A protein and the small-molecule ligand that binds it are described below.
Small molecule (SMILES): CC(C)(C)C(=O)N[C@@H](C(=O)NO)c1ccc(-c2ccc(CO)cc2)cc1

Binding-site contacts:
Ligand atom C16 contacts residue GLY405 of chain 1.J at 3.6 Å.
Ligand atom C21 contacts residue MET308 of chain 1.J at 3.6 Å (hydrophobic).
Ligand atom O12 contacts residue ASP295 of chain 1.J at 2.8 Å (salt-bridge).
Ligand atom C26 contacts residue GLY405 of chain 1.J at 3.7 Å.
Ligand atom O11 contacts residue ZN1 of chain 1.MB at 2.0 Å.
Ligand atom N10 contacts residue ZN1 of chain 1.MB at 3.0 Å.
Ligand atom C18 contacts residue ALA493 of chain 1.J at 3.6 Å (hydrophobic).
Ligand atom C19 contacts residue ALA493 of chain 1.J at 3.5 Å (hydrophobic).
Ligand atom N10 contacts residue LEU403 of chain 1.J at 3.1 Å (h-bond).
Ligand atom C21 contacts residue PHE499 of chain 1.J at 3.4 Å (hydrophobic).
Ligand atom C09 contacts residue ZN1 of chain 1.NB at 2.7 Å.
Ligand atom C15 contacts residue GLY405 of chain 1.J at 3.7 Å.
Ligand atom O22 contacts residue MET308 of chain 1.J at 3.4 Å.
Ligand atom N10 contacts residue CO31 of chain 1.LB at 2.6 Å (h-bond).
Ligand atom O11 contacts residue GLU377 of chain 1.J at 2.7 Å (salt-bridge).
Ligand atom C25 contacts residue GLY405 of chain 1.J at 3.6 Å.
Ligand atom O11 contacts residue CO31 of chain 1.LB at 2.8 Å (h-bond).
Ligand atom C19 contacts residue LEU408 of chain 1.J at 3.6 Å (hydrophobic).
Ligand atom O01 contacts residue GLY405 of chain 1.J at 3.4 Å (h-bond).
Ligand atom C08 contacts residue LEU403 of chain 1.J at 3.2 Å (hydrophobic).
Ligand atom O12 contacts residue ASP375 of chain 1.J at 3.0 Å (salt-bridge).
Ligand atom C20 contacts residue LEU408 of chain 1.J at 3.5 Å (hydrophobic).
Ligand atom O11 contacts residue ASP295 of chain 1.J at 3.3 Å (salt-bridge).
Ligand atom O01 contacts residue THR404 of chain 1.J at 3.4 Å.
Ligand atom N10 contacts residue ASP375 of chain 1.J at 3.1 Å (salt-bridge).
Ligand atom O12 contacts residue ZN1 of chain 1.MB at 3.5 Å.
Ligand atom N10 contacts residue ZN1 of chain 1.NB at 2.8 Å.
Ligand atom C13 contacts residue GLY405 of chain 1.J at 3.5 Å.
Ligand atom O12 contacts residue LYS302 of chain 1.J at 3.1 Å (salt-bridge).
Ligand atom C14 contacts residue GLY405 of chain 1.J at 3.5 Å.
Ligand atom N10 contacts residue LYS290 of chain 1.J at 3.4 Å (salt-bridge).
Ligand atom O11 contacts residue ASP375 of chain 1.J at 3.0 Å (salt-bridge).
Ligand atom O11 contacts residue GLY378 of chain 1.J at 3.6 Å.
Ligand atom O11 contacts residue LYS290 of chain 1.J at 3.0 Å (salt-bridge).
Ligand atom O12 contacts residue ZN1 of chain 1.NB at 2.1 Å.
Ligand atom C09 contacts residue ZN1 of chain 1.MB at 3.6 Å.
Ligand atom O11 contacts residue ZN1 of chain 1.NB at 2.2 Å.
Ligand atom C09 contacts residue LEU403 of chain 1.J at 3.6 Å (hydrophobic).
Ligand atom C09 contacts residue ASP375 of chain 1.J at 3.1 Å.
Ligand atom C14 contacts residue LEU403 of chain 1.J at 3.6 Å (hydrophobic).

Sequence of chain 1.J:
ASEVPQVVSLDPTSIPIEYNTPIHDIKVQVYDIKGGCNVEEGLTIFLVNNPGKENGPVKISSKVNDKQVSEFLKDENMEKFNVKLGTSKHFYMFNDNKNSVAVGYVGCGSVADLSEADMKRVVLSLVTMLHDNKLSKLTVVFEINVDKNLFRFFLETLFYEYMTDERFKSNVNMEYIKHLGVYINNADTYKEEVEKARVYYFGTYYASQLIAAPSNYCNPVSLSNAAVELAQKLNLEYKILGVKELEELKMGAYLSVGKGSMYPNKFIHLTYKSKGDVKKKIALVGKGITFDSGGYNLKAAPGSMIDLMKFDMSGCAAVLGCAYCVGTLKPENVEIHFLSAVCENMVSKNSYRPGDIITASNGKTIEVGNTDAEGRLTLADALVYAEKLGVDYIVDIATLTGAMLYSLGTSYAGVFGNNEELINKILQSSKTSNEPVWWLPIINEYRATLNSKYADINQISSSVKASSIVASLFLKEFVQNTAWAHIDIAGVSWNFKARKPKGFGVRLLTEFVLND